Binding-site contacts:
Ligand atom O7 contacts residue ASN798 of chain 1.C at 3.2 Å (h-bond).
Ligand atom C3 contacts residue ASN798 of chain 1.C at 3.8 Å.
Ligand atom O6 contacts residue GLN801 of chain 1.C at 4.4 Å.
Ligand atom O5 contacts residue SER800 of chain 1.C at 4.3 Å.
Ligand atom O5 contacts residue ASN798 of chain 1.C at 2.3 Å (h-bond).
Ligand atom C5 contacts residue ASN798 of chain 1.C at 3.7 Å.
Ligand atom C1 contacts residue ASN798 of chain 1.C at 1.4 Å.
Ligand atom C5 contacts residue GLN801 of chain 1.C at 3.9 Å.
Ligand atom O5 contacts residue GLN801 of chain 1.C at 3.4 Å (h-bond).
Ligand atom C7 contacts residue ASN798 of chain 1.C at 2.9 Å.
Ligand atom C1 contacts residue GLN801 of chain 1.C at 4.5 Å.
Ligand atom C8 contacts residue ASN798 of chain 1.C at 3.5 Å.
Ligand atom C4 contacts residue ASN798 of chain 1.C at 4.2 Å.
Ligand atom C1 contacts residue SER800 of chain 1.C at 4.3 Å.
Ligand atom N2 contacts residue ASN798 of chain 1.C at 2.9 Å (h-bond).
Ligand atom C6 contacts residue GLN801 of chain 1.C at 3.4 Å.
Ligand atom C2 contacts residue ASN798 of chain 1.C at 2.4 Å.

This small molecule binds to this protein.
Small molecule (SMILES): CC(=O)N[C@@H]1[C@@H](O)[C@H](O)[C@@H](CO)O[C@H]1O

Sequence of chain 1.C:
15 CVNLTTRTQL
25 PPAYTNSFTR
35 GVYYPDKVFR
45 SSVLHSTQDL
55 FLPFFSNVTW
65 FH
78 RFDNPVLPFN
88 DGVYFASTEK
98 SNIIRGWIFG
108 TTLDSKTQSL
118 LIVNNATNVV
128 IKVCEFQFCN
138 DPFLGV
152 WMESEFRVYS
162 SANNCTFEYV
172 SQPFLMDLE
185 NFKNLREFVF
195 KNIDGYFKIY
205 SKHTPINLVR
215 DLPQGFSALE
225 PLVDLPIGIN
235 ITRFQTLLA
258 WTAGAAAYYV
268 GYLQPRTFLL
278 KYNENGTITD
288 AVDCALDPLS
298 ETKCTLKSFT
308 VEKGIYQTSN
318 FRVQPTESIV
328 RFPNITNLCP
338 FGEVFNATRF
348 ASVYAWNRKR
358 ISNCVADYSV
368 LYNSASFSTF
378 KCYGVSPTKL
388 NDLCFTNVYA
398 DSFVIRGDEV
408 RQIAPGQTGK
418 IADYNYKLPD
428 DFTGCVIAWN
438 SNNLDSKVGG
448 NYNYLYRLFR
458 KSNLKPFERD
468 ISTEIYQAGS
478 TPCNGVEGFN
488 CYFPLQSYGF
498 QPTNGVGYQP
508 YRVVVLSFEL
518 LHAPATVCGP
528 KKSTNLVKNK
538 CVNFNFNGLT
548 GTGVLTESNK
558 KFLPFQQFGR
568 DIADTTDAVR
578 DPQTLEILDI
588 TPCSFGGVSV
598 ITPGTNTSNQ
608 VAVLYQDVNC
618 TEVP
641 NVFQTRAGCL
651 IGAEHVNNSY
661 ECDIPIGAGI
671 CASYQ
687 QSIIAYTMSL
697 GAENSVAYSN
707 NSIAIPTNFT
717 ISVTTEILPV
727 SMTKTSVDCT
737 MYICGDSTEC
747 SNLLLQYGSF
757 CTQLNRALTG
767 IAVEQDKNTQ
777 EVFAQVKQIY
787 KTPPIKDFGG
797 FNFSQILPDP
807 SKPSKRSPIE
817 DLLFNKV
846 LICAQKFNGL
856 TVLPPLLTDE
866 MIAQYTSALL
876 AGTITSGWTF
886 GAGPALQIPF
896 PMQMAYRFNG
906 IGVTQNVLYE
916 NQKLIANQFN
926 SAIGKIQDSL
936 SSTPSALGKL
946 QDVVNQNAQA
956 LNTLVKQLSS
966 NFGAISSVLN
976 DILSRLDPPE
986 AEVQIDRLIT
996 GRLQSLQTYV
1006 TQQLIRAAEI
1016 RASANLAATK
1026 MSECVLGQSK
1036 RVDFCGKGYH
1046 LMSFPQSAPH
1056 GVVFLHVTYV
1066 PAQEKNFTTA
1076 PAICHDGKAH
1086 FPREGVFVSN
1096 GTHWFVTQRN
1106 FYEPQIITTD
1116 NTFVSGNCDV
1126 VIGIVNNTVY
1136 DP